Sequence of chain 1.A:
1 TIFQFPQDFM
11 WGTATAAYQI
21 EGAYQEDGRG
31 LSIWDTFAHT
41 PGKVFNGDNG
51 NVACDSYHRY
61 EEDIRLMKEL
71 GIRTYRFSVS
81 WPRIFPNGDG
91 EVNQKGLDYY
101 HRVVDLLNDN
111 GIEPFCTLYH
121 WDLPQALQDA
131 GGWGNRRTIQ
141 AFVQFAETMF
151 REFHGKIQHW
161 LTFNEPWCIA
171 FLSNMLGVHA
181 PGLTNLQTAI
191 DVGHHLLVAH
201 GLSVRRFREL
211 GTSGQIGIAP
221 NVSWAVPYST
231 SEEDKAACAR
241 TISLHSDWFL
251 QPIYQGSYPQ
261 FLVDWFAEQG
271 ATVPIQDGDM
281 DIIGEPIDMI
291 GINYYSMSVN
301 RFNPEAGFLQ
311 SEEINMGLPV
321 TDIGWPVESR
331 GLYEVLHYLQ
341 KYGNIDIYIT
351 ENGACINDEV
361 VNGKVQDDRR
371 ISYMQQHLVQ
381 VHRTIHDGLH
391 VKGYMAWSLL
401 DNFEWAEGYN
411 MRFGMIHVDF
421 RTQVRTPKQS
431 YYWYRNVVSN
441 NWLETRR

Binding-site contacts:
Ligand atom C1 contacts residue GLU351 of chain 1.A at 1.4 Å.
Ligand atom C1 contacts residue TYR295 of chain 1.A at 3.5 Å (hydrophobic).
Ligand atom C6 contacts residue TRP397 of chain 1.A at 4.0 Å (hydrophobic).
Ligand atom C4 contacts residue TRP405 of chain 1.A at 3.7 Å (hydrophobic).
Ligand atom C4 contacts residue GLU351 of chain 1.A at 3.4 Å.
Ligand atom F2 contacts residue GLU351 of chain 1.A at 2.5 Å.
Ligand atom O4 contacts residue GLN19 of chain 1.A at 3.0 Å (h-bond).
Ligand atom O3 contacts residue HIS120 of chain 1.A at 3.0 Å.
Ligand atom C5 contacts residue TRP397 of chain 1.A at 3.6 Å (hydrophobic).
Ligand atom O6 contacts residue GLU404 of chain 1.A at 2.7 Å (salt-bridge).
Ligand atom C4 contacts residue TRP397 of chain 1.A at 3.9 Å (hydrophobic).
Ligand atom C2 contacts residue GLU165 of chain 1.A at 3.5 Å.
Ligand atom C3 contacts residue GLU351 of chain 1.A at 2.6 Å.
Ligand atom C3 contacts residue TRP397 of chain 1.A at 3.6 Å (hydrophobic).
Ligand atom O4 contacts residue TRP405 of chain 1.A at 3.6 Å.
Ligand atom C6 contacts residue GLU404 of chain 1.A at 3.5 Å.
Ligand atom C4 contacts residue GLU404 of chain 1.A at 3.7 Å.
Ligand atom O6 contacts residue TRP325 of chain 1.A at 3.5 Å.
Ligand atom O3 contacts residue TRP405 of chain 1.A at 2.9 Å (h-bond).
Ligand atom C3 contacts residue GLN19 of chain 1.A at 3.7 Å.
Ligand atom O4 contacts residue GLU404 of chain 1.A at 2.7 Å (salt-bridge).
Ligand atom F2 contacts residue GLU165 of chain 1.A at 3.4 Å.
Ligand atom C2 contacts residue GLU351 of chain 1.A at 2.1 Å.
Ligand atom C2 contacts residue HIS120 of chain 1.A at 4.0 Å.
Ligand atom F2 contacts residue HIS120 of chain 1.A at 3.0 Å.
Ligand atom O4 contacts residue TRP397 of chain 1.A at 3.3 Å.
Ligand atom O3 contacts residue TRP397 of chain 1.A at 3.8 Å.
Ligand atom C6 contacts residue TYR295 of chain 1.A at 3.1 Å (hydrophobic).
Ligand atom O5 contacts residue TYR295 of chain 1.A at 2.8 Å (h-bond).
Ligand atom C3 contacts residue HIS120 of chain 1.A at 4.0 Å.
Ligand atom C5 contacts residue TYR295 of chain 1.A at 2.9 Å (hydrophobic).
Ligand atom C3 contacts residue TRP405 of chain 1.A at 3.8 Å (hydrophobic).
Ligand atom O3 contacts residue GLU351 of chain 1.A at 3.9 Å.
Ligand atom F2 contacts residue ASN293 of chain 1.A at 4.0 Å.
Ligand atom C5 contacts residue GLU351 of chain 1.A at 2.9 Å.
Ligand atom C1 contacts residue GLU165 of chain 1.A at 3.4 Å.
Ligand atom O5 contacts residue GLU351 of chain 1.A at 2.4 Å (salt-bridge).
Ligand atom C6 contacts residue PHE413 of chain 1.A at 3.7 Å (hydrophobic).
Ligand atom O3 contacts residue GLN19 of chain 1.A at 2.6 Å (h-bond).
Ligand atom F2 contacts residue ASN164 of chain 1.A at 2.8 Å.

The small molecule below binds the protein below.
Small molecule (SMILES): OC[C@H]1O[C@H](O)[C@H](F)[C@@H](O)[C@@H]1O